The protein below binds the small molecule below.
Small molecule (SMILES): O=C(O)[C@@H](O)C(O)[C@H](O)C(=O)O

Binding-site contacts:
Ligand atom O3 contacts residue ARG357 of chain 1.K at 3.2 Å (salt-bridge).
Ligand atom O1B contacts residue ARG170 of chain 1.K at 3.2 Å (salt-bridge).
Ligand atom O2 contacts residue TRP325 of chain 1.K at 2.8 Å (h-bond).
Ligand atom O5A contacts residue TYR50 of chain 1.K at 3.5 Å.
Ligand atom C2 contacts residue TRP326 of chain 1.K at 3.8 Å (hydrophobic).
Ligand atom O4 contacts residue HIS49 of chain 1.K at 2.9 Å (h-bond).
Ligand atom O3 contacts residue HIS28 of chain 1.K at 2.8 Å (h-bond).
Ligand atom O5A contacts residue ARG357 of chain 1.K at 2.8 Å (salt-bridge).
Ligand atom O3 contacts residue ZN1 of chain 1.AB at 3.2 Å.
Ligand atom C5 contacts residue TYR50 of chain 1.K at 3.8 Å (hydrophobic).
Ligand atom O5B contacts residue TYR50 of chain 1.K at 3.2 Å (h-bond).
Ligand atom O1B contacts residue HIS28 of chain 1.K at 3.2 Å (h-bond).
Ligand atom O1A contacts residue SER223 of chain 1.K at 3.9 Å.
Ligand atom O1B contacts residue MET258 of chain 1.K at 3.1 Å.
Ligand atom C4 contacts residue ARG357 of chain 1.K at 3.8 Å.
Ligand atom C1 contacts residue MET258 of chain 1.K at 3.6 Å (hydrophobic).
Ligand atom O4 contacts residue ARG357 of chain 1.K at 3.0 Å (salt-bridge).
Ligand atom O1B contacts residue HIS26 of chain 1.K at 3.4 Å (h-bond).
Ligand atom O5B contacts residue TRP326 of chain 1.K at 3.9 Å.
Ligand atom C1 contacts residue HIS28 of chain 1.K at 3.9 Å.
Ligand atom O5A contacts residue HIS49 of chain 1.K at 2.8 Å (h-bond).
Ligand atom O1A contacts residue MET258 of chain 1.K at 3.8 Å.
Ligand atom O1A contacts residue ARG170 of chain 1.K at 2.8 Å (salt-bridge).
Ligand atom C4 contacts residue TRP326 of chain 1.K at 3.6 Å (hydrophobic).
Ligand atom O4 contacts residue TRP326 of chain 1.K at 3.6 Å.
Ligand atom C5 contacts residue HIS49 of chain 1.K at 3.6 Å.
Ligand atom O5B contacts residue ASP355 of chain 1.K at 3.5 Å (salt-bridge).
Ligand atom O2 contacts residue HIS28 of chain 1.K at 3.8 Å.
Ligand atom C2 contacts residue ZN1 of chain 1.AB at 3.1 Å.
Ligand atom C1 contacts residue ZN1 of chain 1.AB at 3.0 Å.
Ligand atom C1 contacts residue ARG170 of chain 1.K at 3.5 Å.
Ligand atom C5 contacts residue ARG357 of chain 1.K at 3.8 Å.
Ligand atom O1B contacts residue ZN1 of chain 1.AB at 2.2 Å.
Ligand atom C3 contacts residue ARG357 of chain 1.K at 3.8 Å.
Ligand atom C3 contacts residue ZN1 of chain 1.AB at 3.8 Å.
Ligand atom C4 contacts residue HIS49 of chain 1.K at 3.8 Å.
Ligand atom C1 contacts residue TRP325 of chain 1.K at 3.9 Å (hydrophobic).
Ligand atom O2 contacts residue ASP355 of chain 1.K at 3.0 Å (salt-bridge).
Ligand atom C2 contacts residue TRP325 of chain 1.K at 3.6 Å (hydrophobic).
Ligand atom O2 contacts residue ZN1 of chain 1.AB at 2.2 Å.

Sequence of chain 1.K:
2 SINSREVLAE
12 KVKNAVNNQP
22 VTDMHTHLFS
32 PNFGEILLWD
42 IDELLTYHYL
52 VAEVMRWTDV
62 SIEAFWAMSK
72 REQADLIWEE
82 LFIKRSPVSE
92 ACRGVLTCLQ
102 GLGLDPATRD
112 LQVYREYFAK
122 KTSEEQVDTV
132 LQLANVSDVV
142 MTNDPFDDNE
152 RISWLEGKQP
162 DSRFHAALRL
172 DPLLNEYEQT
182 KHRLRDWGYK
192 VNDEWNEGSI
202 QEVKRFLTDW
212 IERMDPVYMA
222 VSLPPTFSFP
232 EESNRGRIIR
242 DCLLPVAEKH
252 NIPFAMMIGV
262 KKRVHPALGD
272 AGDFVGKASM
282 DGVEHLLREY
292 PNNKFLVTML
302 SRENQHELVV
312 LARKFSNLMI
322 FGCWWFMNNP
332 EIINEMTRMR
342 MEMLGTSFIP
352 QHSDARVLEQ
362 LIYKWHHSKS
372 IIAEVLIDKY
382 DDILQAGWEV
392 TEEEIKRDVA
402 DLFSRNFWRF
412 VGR